Binding-site contacts:
Ligand atom O1 contacts residue ALA246 of chain 1.B at 3.0 Å (h-bond).
Ligand atom C5 contacts residue ALA246 of chain 1.B at 3.8 Å (hydrophobic).
Ligand atom C1 contacts residue HIS211 of chain 1.B at 3.5 Å.
Ligand atom O1 contacts residue SER245 of chain 1.B at 3.0 Å (h-bond).
Ligand atom S1 contacts residue ASP210 of chain 1.B at 3.5 Å (salt-bridge).
Ligand atom C1 contacts residue ALA246 of chain 1.B at 3.8 Å (hydrophobic).
Ligand atom C3 contacts residue ALA246 of chain 1.B at 3.8 Å (hydrophobic).
Ligand atom C1 contacts residue ASP210 of chain 1.B at 3.5 Å.
Ligand atom O2 contacts residue GLY247 of chain 1.B at 3.7 Å.
Ligand atom C3 contacts residue HIS211 of chain 1.B at 3.4 Å.
Ligand atom S1 contacts residue ALA246 of chain 1.B at 3.9 Å.
Ligand atom C4 contacts residue HIS211 of chain 1.B at 3.8 Å.
Ligand atom O2 contacts residue CYS244 of chain 1.B at 3.3 Å (h-bond).
Ligand atom S1 contacts residue ARG250 of chain 1.B at 4.0 Å.
Ligand atom C7 contacts residue ILE76 of chain 1.B at 3.9 Å (hydrophobic).
Ligand atom C2 contacts residue ALA246 of chain 1.B at 3.7 Å (hydrophobic).
Ligand atom O3 contacts residue ARG250 of chain 1.B at 3.0 Å (salt-bridge).
Ligand atom C6 contacts residue GLN288 of chain 1.B at 3.8 Å.
Ligand atom S1 contacts residue CYS244 of chain 1.B at 3.5 Å (h-bond).
Ligand atom O1 contacts residue ASP210 of chain 1.B at 3.6 Å.
Ligand atom N1 contacts residue ASP210 of chain 1.B at 2.7 Å (salt-bridge).
Ligand atom C4 contacts residue TYR73 of chain 1.B at 3.7 Å (hydrophobic).
Ligand atom C4 contacts residue ALA246 of chain 1.B at 3.8 Å (hydrophobic).
Ligand atom N1 contacts residue HIS211 of chain 1.B at 3.9 Å.
Ligand atom S1 contacts residue GLY249 of chain 1.B at 3.8 Å.
Ligand atom C3 contacts residue ASP210 of chain 1.B at 3.5 Å.
Ligand atom C6 contacts residue ALA246 of chain 1.B at 3.7 Å (hydrophobic).
Ligand atom C6 contacts residue VAL248 of chain 1.B at 3.7 Å (hydrophobic).
Ligand atom O3 contacts residue CYS244 of chain 1.B at 3.3 Å (h-bond).
Ligand atom O3 contacts residue ASP210 of chain 1.B at 3.5 Å (salt-bridge).
Ligand atom O1 contacts residue ARG250 of chain 1.B at 3.3 Å (salt-bridge).
Ligand atom O3 contacts residue GLY249 of chain 1.B at 3.7 Å.
Ligand atom C5 contacts residue HIS211 of chain 1.B at 4.0 Å.
Ligand atom C2 contacts residue HIS211 of chain 1.B at 4.0 Å.
Ligand atom C6 contacts residue HIS211 of chain 1.B at 3.7 Å.
Ligand atom O2 contacts residue ALA246 of chain 1.B at 3.4 Å.
Ligand atom C7 contacts residue TYR73 of chain 1.B at 4.0 Å (hydrophobic).
Ligand atom O1 contacts residue CYS244 of chain 1.B at 3.4 Å (h-bond).
Ligand atom O2 contacts residue GLY249 of chain 1.B at 2.8 Å (h-bond).
Ligand atom O2 contacts residue VAL248 of chain 1.B at 3.2 Å (h-bond).

Sequence of chain 1.B:
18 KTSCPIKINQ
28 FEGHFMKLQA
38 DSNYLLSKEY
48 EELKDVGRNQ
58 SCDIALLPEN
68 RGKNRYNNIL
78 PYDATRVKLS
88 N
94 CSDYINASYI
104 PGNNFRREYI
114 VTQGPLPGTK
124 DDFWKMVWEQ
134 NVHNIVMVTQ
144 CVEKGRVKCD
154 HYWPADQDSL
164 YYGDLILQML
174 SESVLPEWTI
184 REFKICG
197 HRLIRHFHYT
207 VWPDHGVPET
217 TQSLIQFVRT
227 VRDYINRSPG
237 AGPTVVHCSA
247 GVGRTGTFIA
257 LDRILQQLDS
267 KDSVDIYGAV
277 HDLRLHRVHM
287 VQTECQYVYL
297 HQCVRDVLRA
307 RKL

A small-molecule ligand and the protein it binds are described below.
Small molecule (SMILES): CCc1ccc(NS(=O)(=O)O)cc1